Binding-site contacts:
Ligand atom C1 contacts residue MG1 of chain 1.CA at 2.7 Å.
Ligand atom O1 contacts residue LYS186 of chain 1.E at 3.4 Å (salt-bridge).
Ligand atom C1 contacts residue GLU188 of chain 1.E at 3.5 Å.
Ligand atom O1 contacts residue THR244 of chain 1.E at 3.7 Å.
Ligand atom C2 contacts residue ALA209 of chain 1.E at 3.5 Å (hydrophobic).
Ligand atom O4 contacts residue MG1 of chain 1.CA at 2.1 Å.
Ligand atom C2 contacts residue ASP212 of chain 1.E at 3.8 Å.
Ligand atom O2 contacts residue ASP212 of chain 1.E at 4.0 Å.
Ligand atom C2 contacts residue THR244 of chain 1.E at 3.7 Å.
Ligand atom C2 contacts residue GLY211 of chain 1.E at 3.8 Å.
Ligand atom O2 contacts residue MG1 of chain 1.CA at 4.0 Å.
Ligand atom O3 contacts residue LYS186 of chain 1.E at 2.7 Å (salt-bridge).
Ligand atom O3 contacts residue GLU188 of chain 1.E at 2.9 Å (salt-bridge).
Ligand atom O3 contacts residue ALA209 of chain 1.E at 4.2 Å.
Ligand atom C1 contacts residue ALA209 of chain 1.E at 3.7 Å (hydrophobic).
Ligand atom O1 contacts residue MG1 of chain 1.CA at 4.0 Å.
Ligand atom C1 contacts residue ASP212 of chain 1.E at 4.5 Å.
Ligand atom O2 contacts residue THR244 of chain 1.E at 2.6 Å (h-bond).
Ligand atom O3 contacts residue MG1 of chain 1.CA at 1.9 Å.
Ligand atom O1 contacts residue ARG87 of chain 1.E at 4.0 Å.
Ligand atom C1 contacts residue LYS186 of chain 1.E at 3.4 Å.
Ligand atom C2 contacts residue MG1 of chain 1.CA at 2.8 Å.
Ligand atom C2 contacts residue GLU188 of chain 1.E at 3.6 Å.
Ligand atom O4 contacts residue ASP212 of chain 1.E at 2.8 Å (salt-bridge).
Ligand atom O2 contacts residue ALA209 of chain 1.E at 3.3 Å.
Ligand atom O4 contacts residue ALA209 of chain 1.E at 3.7 Å.
Ligand atom O1 contacts residue ALA209 of chain 1.E at 4.0 Å.
Ligand atom O2 contacts residue GLY211 of chain 1.E at 3.0 Å (h-bond).
Ligand atom C1 contacts residue THR244 of chain 1.E at 4.2 Å.
Ligand atom O4 contacts residue GLU188 of chain 1.E at 2.9 Å (salt-bridge).
Ligand atom O4 contacts residue GLY211 of chain 1.E at 3.7 Å.
Ligand atom O1 contacts residue MET207 of chain 1.E at 4.1 Å.
Ligand atom O2 contacts residue ARG210 of chain 1.E at 3.6 Å (salt-bridge).
Ligand atom C2 contacts residue ARG210 of chain 1.E at 4.4 Å.
Ligand atom O1 contacts residue MET276 of chain 1.E at 4.3 Å.
Ligand atom O3 contacts residue ASP212 of chain 1.E at 3.9 Å.

Sequence of chain 1.E:
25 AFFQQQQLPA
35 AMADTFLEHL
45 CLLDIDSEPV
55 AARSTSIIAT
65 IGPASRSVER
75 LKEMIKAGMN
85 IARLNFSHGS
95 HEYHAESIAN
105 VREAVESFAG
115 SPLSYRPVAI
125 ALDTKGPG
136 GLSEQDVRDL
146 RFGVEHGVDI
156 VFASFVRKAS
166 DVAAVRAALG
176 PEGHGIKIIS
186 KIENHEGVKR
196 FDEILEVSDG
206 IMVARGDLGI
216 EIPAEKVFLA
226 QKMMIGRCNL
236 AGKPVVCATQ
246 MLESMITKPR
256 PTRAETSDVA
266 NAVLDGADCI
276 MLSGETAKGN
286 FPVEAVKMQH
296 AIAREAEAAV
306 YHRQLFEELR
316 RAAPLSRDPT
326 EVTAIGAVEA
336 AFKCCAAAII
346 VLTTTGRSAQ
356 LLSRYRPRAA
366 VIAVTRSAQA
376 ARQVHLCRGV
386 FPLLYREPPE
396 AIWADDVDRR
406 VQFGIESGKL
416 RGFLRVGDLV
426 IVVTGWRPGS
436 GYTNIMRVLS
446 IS

A protein and the small-molecule ligand that binds it are described below.
Small molecule (SMILES): O=C([O-])C(=O)[O-]